Sequence of chain 1.A:
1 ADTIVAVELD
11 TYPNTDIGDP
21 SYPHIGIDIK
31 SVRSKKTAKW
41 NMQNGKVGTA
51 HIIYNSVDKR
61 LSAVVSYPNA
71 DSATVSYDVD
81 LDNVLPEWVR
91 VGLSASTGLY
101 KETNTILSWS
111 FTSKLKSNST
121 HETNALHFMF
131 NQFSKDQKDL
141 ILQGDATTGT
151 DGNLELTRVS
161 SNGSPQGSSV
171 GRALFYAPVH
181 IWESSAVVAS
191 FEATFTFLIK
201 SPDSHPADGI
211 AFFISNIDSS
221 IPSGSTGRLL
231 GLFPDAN

Binding-site contacts:
Ligand atom O5 contacts residue TYR100 of chain 1.A at 3.5 Å.
Ligand atom DO4 contacts residue ASN14 of chain 1.A at 2.5 Å.
Ligand atom DO1 contacts residue TYR12 of chain 1.A at 2.5 Å.
Ligand atom DO6 contacts residue GLY98 of chain 1.A at 3.0 Å.
Ligand atom DO2 contacts residue LEU99 of chain 1.A at 2.2 Å.
Ligand atom DO3 contacts residue ARG228 of chain 1.A at 2.9 Å.
Ligand atom C3 contacts residue ASN14 of chain 1.A at 3.3 Å.
Ligand atom DO4 contacts residue ASP208 of chain 1.A at 1.8 Å.
Ligand atom DO6 contacts residue ASP208 of chain 1.A at 2.0 Å.
Ligand atom O3 contacts residue ARG228 of chain 1.A at 2.2 Å.
Ligand atom DO6 contacts residue TYR100 of chain 1.A at 2.8 Å.
Ligand atom O2 contacts residue LEU99 of chain 1.A at 2.8 Å.
Ligand atom O1 contacts residue TYR12 of chain 1.A at 2.9 Å.
Ligand atom O6 contacts residue LEU99 of chain 1.A at 2.4 Å.
Ligand atom C1 contacts residue TYR12 of chain 1.A at 3.3 Å (hydrophobic).
Ligand atom O4 contacts residue ASN14 of chain 1.A at 2.1 Å.
Ligand atom O6 contacts residue GLY98 of chain 1.A at 3.4 Å (h-bond).
Ligand atom C4 contacts residue ASN14 of chain 1.A at 3.1 Å.
Ligand atom C6 contacts residue TYR100 of chain 1.A at 2.9 Å (hydrophobic).
Ligand atom O4 contacts residue ASP208 of chain 1.A at 2.5 Å (salt-bridge).
Ligand atom C5 contacts residue LEU99 of chain 1.A at 3.2 Å (hydrophobic).
Ligand atom DO6 contacts residue ARG228 of chain 1.A at 3.4 Å.
Ligand atom C6 contacts residue LEU99 of chain 1.A at 3.2 Å (hydrophobic).
Ligand atom O6 contacts residue ASP208 of chain 1.A at 2.9 Å (salt-bridge).
Ligand atom C5 contacts residue ASN14 of chain 1.A at 3.5 Å.
Ligand atom DO4 contacts residue TYR12 of chain 1.A at 3.5 Å.
Ligand atom DO2 contacts residue GLY98 of chain 1.A at 3.4 Å.
Ligand atom DO6 contacts residue ASP16 of chain 1.A at 2.4 Å.
Ligand atom C3 contacts residue ARG228 of chain 1.A at 3.1 Å.
Ligand atom DO6 contacts residue LEU99 of chain 1.A at 3.0 Å.
Ligand atom DO4 contacts residue ARG228 of chain 1.A at 3.4 Å.
Ligand atom DO6 contacts residue ALA207 of chain 1.A at 3.1 Å.
Ligand atom C4 contacts residue ARG228 of chain 1.A at 3.1 Å.
Ligand atom O6 contacts residue ASP16 of chain 1.A at 3.4 Å (salt-bridge).
Ligand atom C4 contacts residue ASP208 of chain 1.A at 3.4 Å.
Ligand atom C1 contacts residue LEU99 of chain 1.A at 3.1 Å (hydrophobic).
Ligand atom O6 contacts residue TYR100 of chain 1.A at 2.0 Å.
Ligand atom O5 contacts residue LEU99 of chain 1.A at 2.3 Å.
Ligand atom O4 contacts residue ARG228 of chain 1.A at 2.7 Å.
Ligand atom C2 contacts residue LEU99 of chain 1.A at 3.5 Å (hydrophobic).

This small molecule binds to this protein.
Small molecule (SMILES): OC[C@H]1O[C@H](O[C@H]2[C@@H](O)[C@H](O)[C@@H](CO)O[C@@H]2O)[C@@H](O)[C@@H](O)[C@@H]1O